Sequence of chain 1.A:
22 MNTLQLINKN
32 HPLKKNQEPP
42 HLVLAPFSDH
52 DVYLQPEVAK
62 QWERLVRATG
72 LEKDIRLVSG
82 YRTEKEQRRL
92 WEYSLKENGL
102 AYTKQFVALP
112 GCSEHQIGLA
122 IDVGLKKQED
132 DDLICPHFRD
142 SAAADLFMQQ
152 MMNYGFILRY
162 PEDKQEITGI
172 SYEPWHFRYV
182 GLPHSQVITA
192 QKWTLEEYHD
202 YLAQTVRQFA

This protein binds this small molecule.
Small molecule (SMILES): C[C@@H](N)C(=O)O

Binding-site contacts:
Ligand atom C contacts residue GLU174 of chain 1.A at 3.6 Å.
Ligand atom N contacts residue DAL1 of chain 1.E at 3.5 Å (h-bond).
Ligand atom CB contacts residue CU1 of chain 1.C at 4.1 Å.
Ligand atom C contacts residue HIS177 of chain 1.A at 3.7 Å.
Ligand atom O contacts residue ASP123 of chain 1.A at 3.8 Å.
Ligand atom N contacts residue GLU174 of chain 1.A at 3.7 Å.
Ligand atom O contacts residue ARG83 of chain 1.A at 4.1 Å.
Ligand atom CB contacts residue LEU134 of chain 1.A at 3.8 Å (hydrophobic).
Ligand atom O contacts residue GLU174 of chain 1.A at 4.2 Å.
Ligand atom CA contacts residue DAL1 of chain 1.E at 2.4 Å.
Ligand atom C contacts residue DAL1 of chain 1.E at 1.3 Å.
Ligand atom CA contacts residue CU1 of chain 1.C at 3.2 Å.
Ligand atom O contacts residue DAL1 of chain 1.E at 2.2 Å (h-bond).
Ligand atom O contacts residue CU1 of chain 1.C at 2.0 Å.
Ligand atom C contacts residue PHE107 of chain 1.A at 3.8 Å (hydrophobic).
Ligand atom N contacts residue HIS116 of chain 1.A at 4.4 Å.
Ligand atom N contacts residue TRP176 of chain 1.A at 3.0 Å (h-bond).
Ligand atom CA contacts residue ASP123 of chain 1.A at 3.8 Å.
Ligand atom C contacts residue HIS116 of chain 1.A at 3.9 Å.
Ligand atom CB contacts residue ARG83 of chain 1.A at 4.0 Å.
Ligand atom CA contacts residue TRP176 of chain 1.A at 4.0 Å (hydrophobic).
Ligand atom C contacts residue CU1 of chain 1.C at 2.9 Å.
Ligand atom O contacts residue HIS116 of chain 1.A at 2.8 Å (h-bond).
Ligand atom CA contacts residue HIS177 of chain 1.A at 4.3 Å.
Ligand atom CB contacts residue DAL1 of chain 1.E at 3.3 Å.
Ligand atom CA contacts residue GLU174 of chain 1.A at 3.5 Å.
Ligand atom N contacts residue HIS177 of chain 1.A at 3.8 Å.
Ligand atom N contacts residue ASP123 of chain 1.A at 2.7 Å (salt-bridge).
Ligand atom CB contacts residue ASP123 of chain 1.A at 3.8 Å.
Ligand atom O contacts residue HIS177 of chain 1.A at 2.8 Å (h-bond).
Ligand atom CB contacts residue PHE107 of chain 1.A at 4.1 Å (hydrophobic).
Ligand atom C contacts residue ASP123 of chain 1.A at 4.3 Å.
Ligand atom N contacts residue CU1 of chain 1.C at 2.5 Å.
Ligand atom CA contacts residue PHE107 of chain 1.A at 3.8 Å (hydrophobic).